This small molecule binds to this protein.
Small molecule (SMILES): CCCCCCCCCCCCCC(=O)OC[C@@H](O)COP(=O)(O)O

Sequence of chain 1.C:
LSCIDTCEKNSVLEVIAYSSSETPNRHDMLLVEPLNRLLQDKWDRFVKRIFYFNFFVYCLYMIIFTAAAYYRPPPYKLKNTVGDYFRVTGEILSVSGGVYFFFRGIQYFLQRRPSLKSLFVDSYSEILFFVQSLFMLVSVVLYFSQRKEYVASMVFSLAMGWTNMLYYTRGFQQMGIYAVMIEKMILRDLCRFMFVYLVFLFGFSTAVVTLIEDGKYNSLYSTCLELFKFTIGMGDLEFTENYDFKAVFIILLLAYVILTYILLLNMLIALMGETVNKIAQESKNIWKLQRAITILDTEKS

Binding-site contacts:
Ligand atom CAS contacts residue MET443 of chain 1.D at 3.6 Å (hydrophobic).
Ligand atom CAG contacts residue LEU411 of chain 1.D at 3.8 Å (hydrophobic).
Ligand atom CAP contacts residue THR446 of chain 1.D at 3.4 Å.
Ligand atom OAD contacts residue LEU411 of chain 1.D at 3.7 Å.
Ligand atom CAG contacts residue TYR407 of chain 1.D at 3.8 Å (hydrophobic).
Ligand atom CAI contacts residue LEU411 of chain 1.D at 3.7 Å (hydrophobic).
Ligand atom OAD contacts residue TYR407 of chain 1.D at 3.2 Å.
Ligand atom CAO contacts residue MET443 of chain 1.D at 3.5 Å (hydrophobic).
Ligand atom OAB contacts residue SER408 of chain 1.D at 3.5 Å.
Ligand atom OAD contacts residue GLU466 of chain 1.D at 3.0 Å (salt-bridge).
Ligand atom CAO contacts residue THR446 of chain 1.D at 3.8 Å.
Ligand atom CAR contacts residue PHE487 of chain 1.C at 3.3 Å (hydrophobic).
Ligand atom CAK contacts residue TYR407 of chain 1.D at 3.6 Å (hydrophobic).
Ligand atom OAB contacts residue GLU466 of chain 1.D at 2.9 Å (salt-bridge).
Ligand atom OAY contacts residue LEU449 of chain 1.D at 3.7 Å.
Ligand atom OAA contacts residue ASN447 of chain 1.D at 3.4 Å (h-bond).
Ligand atom CAT contacts residue PHE439 of chain 1.D at 3.3 Å (hydrophobic).
Ligand atom CAH contacts residue ASN447 of chain 1.D at 4.0 Å.
Ligand atom CAI contacts residue THR446 of chain 1.D at 3.4 Å.
Ligand atom OAJ contacts residue LEU411 of chain 1.D at 3.3 Å.
Ligand atom OAY contacts residue THR446 of chain 1.D at 2.9 Å (h-bond).
Ligand atom CAL contacts residue LEU542 of chain 1.C at 3.8 Å (hydrophobic).
Ligand atom CAV contacts residue PHE439 of chain 1.D at 3.6 Å (hydrophobic).
Ligand atom OAE contacts residue ILE469 of chain 1.D at 3.8 Å.
Ligand atom OAA contacts residue TYR450 of chain 1.D at 3.6 Å.
Ligand atom OAJ contacts residue TYR407 of chain 1.D at 3.5 Å (h-bond).
Ligand atom CAI contacts residue ASN447 of chain 1.D at 3.9 Å.
Ligand atom OAA contacts residue SER408 of chain 1.D at 3.7 Å.
Ligand atom OAB contacts residue ARG453 of chain 1.D at 3.6 Å.
Ligand atom PAC contacts residue GLU466 of chain 1.D at 3.0 Å.
Ligand atom CAL contacts residue TYR407 of chain 1.D at 3.9 Å (hydrophobic).
Ligand atom CAV contacts residue ILE534 of chain 1.C at 3.9 Å (hydrophobic).
Ligand atom CAG contacts residue GLU466 of chain 1.D at 3.6 Å.
Ligand atom CAQ contacts residue PHE487 of chain 1.C at 3.5 Å (hydrophobic).
Ligand atom OAF contacts residue GLU466 of chain 1.D at 2.8 Å (salt-bridge).
Ligand atom CAH contacts residue THR446 of chain 1.D at 3.1 Å.
Ligand atom OAD contacts residue SER408 of chain 1.D at 3.3 Å.
Ligand atom OAB contacts residue TYR450 of chain 1.D at 3.3 Å.
Ligand atom OAA contacts residue LEU411 of chain 1.D at 3.9 Å.
Ligand atom PAC contacts residue SER408 of chain 1.D at 3.9 Å.

Sequence of chain 1.D:
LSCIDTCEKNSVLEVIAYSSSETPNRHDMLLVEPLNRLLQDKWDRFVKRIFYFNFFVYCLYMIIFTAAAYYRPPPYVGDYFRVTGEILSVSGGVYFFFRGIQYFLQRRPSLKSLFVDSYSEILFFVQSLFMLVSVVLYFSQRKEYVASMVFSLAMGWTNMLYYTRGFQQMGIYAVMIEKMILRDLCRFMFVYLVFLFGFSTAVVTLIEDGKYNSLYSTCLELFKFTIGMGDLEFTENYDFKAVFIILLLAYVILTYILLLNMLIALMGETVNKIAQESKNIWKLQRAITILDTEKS